Binding-site contacts:
Ligand atom CAJ contacts residue LEU222 of chain 1.B at 3.3 Å (hydrophobic).
Ligand atom CAW contacts residue LEU159 of chain 1.B at 3.9 Å (hydrophobic).
Ligand atom CAW contacts residue NAP1 of chain 1.F at 3.6 Å.
Ligand atom OAE contacts residue GLY158 of chain 1.B at 3.0 Å.
Ligand atom CAV contacts residue LEU159 of chain 1.B at 3.5 Å (hydrophobic).
Ligand atom OAB contacts residue GLN167 of chain 1.B at 3.3 Å (h-bond).
Ligand atom OAD contacts residue SER157 of chain 1.B at 2.6 Å (h-bond).
Ligand atom OAC contacts residue LEU219 of chain 1.B at 3.4 Å.
Ligand atom OAF contacts residue NAP1 of chain 1.F at 2.5 Å.
Ligand atom OAD contacts residue NAP1 of chain 1.F at 3.3 Å.
Ligand atom OAF contacts residue SER157 of chain 1.B at 3.1 Å (h-bond).
Ligand atom CAP contacts residue NAP1 of chain 1.F at 3.1 Å.
Ligand atom OAD contacts residue GLY158 of chain 1.B at 3.6 Å (h-bond).
Ligand atom OAB contacts residue MET113 of chain 1.B at 3.2 Å.
Ligand atom CAT contacts residue NAP1 of chain 1.F at 3.9 Å.
Ligand atom OAD contacts residue LEU159 of chain 1.B at 3.7 Å.
Ligand atom CAT contacts residue SER157 of chain 1.B at 3.5 Å.
Ligand atom CAU contacts residue LEU159 of chain 1.B at 3.8 Å (hydrophobic).
Ligand atom CAR contacts residue GLN167 of chain 1.B at 3.7 Å.
Ligand atom OAF contacts residue TYR170 of chain 1.B at 2.7 Å (h-bond).
Ligand atom CAH contacts residue THR260 of chain 1.B at 3.8 Å.
Ligand atom OAE contacts residue SER157 of chain 1.B at 3.9 Å.
Ligand atom CAO contacts residue LEU159 of chain 1.B at 3.7 Å (hydrophobic).
Ligand atom OAE contacts residue LEU159 of chain 1.B at 3.1 Å (h-bond).
Ligand atom CAK contacts residue NAP1 of chain 1.F at 3.5 Å.
Ligand atom CAA contacts residue ASN205 of chain 1.B at 3.9 Å.
Ligand atom CAQ contacts residue GLN167 of chain 1.B at 3.8 Å.
Ligand atom CAI contacts residue THR260 of chain 1.B at 3.5 Å.
Ligand atom OAE contacts residue PRO200 of chain 1.B at 3.4 Å (h-bond).
Ligand atom CAH contacts residue LEU222 of chain 1.B at 3.5 Å (hydrophobic).
Ligand atom CAA contacts residue NAP1 of chain 1.F at 3.6 Å.
Ligand atom CAK contacts residue TYR170 of chain 1.B at 3.5 Å (hydrophobic).
Ligand atom CAT contacts residue LEU159 of chain 1.B at 3.5 Å (hydrophobic).
Ligand atom CAM contacts residue GLN167 of chain 1.B at 3.9 Å.
Ligand atom CAN contacts residue GLN167 of chain 1.B at 3.8 Å.
Ligand atom OAD contacts residue PRO200 of chain 1.B at 3.5 Å (h-bond).
Ligand atom CAK contacts residue MET111 of chain 1.B at 3.9 Å (hydrophobic).
Ligand atom OAE contacts residue GLY201 of chain 1.B at 3.7 Å.
Ligand atom CAM contacts residue MET111 of chain 1.B at 3.5 Å (hydrophobic).
Ligand atom CAP contacts residue TYR170 of chain 1.B at 3.5 Å (hydrophobic).

Sequence of chain 1.B:
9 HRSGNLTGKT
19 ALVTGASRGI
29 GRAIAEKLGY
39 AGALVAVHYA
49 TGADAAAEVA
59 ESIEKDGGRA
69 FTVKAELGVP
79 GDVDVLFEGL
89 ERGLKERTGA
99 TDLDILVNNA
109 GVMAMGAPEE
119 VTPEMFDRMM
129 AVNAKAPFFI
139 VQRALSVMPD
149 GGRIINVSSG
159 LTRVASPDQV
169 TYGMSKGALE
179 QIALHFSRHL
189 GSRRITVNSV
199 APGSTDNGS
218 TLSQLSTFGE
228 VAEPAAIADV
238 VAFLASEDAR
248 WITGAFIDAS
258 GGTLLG

The small molecule below binds the protein below.
Small molecule (SMILES): C[C@]1(O)CC(=O)c2c(cc(O)c3c2C(=O)c2cccc(O)c2C3=O)C1